This protein binds this small molecule.
Small molecule (SMILES): CC(=O)N[C@H]1[C@H](O[C@H]2[C@H](O)[C@@H](NC(C)=O)CO[C@@H]2CO)O[C@H](CO)[C@@H](O[C@@H]2O[C@H](CO[C@H]3O[C@H](CO)[C@@H](O[C@@H]4O[C@H](CO)[C@@H](O)[C@H](O)[C@@H]4O)[C@H](O)[C@@H]3O)[C@@H](O)[C@H](O[C@H]3O[C@H](CO)[C@@H](O)[C@H](O)[C@@H]3O)[C@@H]2O)[C@@H]1O

Binding-site contacts:
Ligand atom O5 contacts residue TYR160 of chain 1.D at 4.2 Å.
Ligand atom C1 contacts residue ASN143 of chain 1.D at 1.5 Å.
Ligand atom C7 contacts residue ASP315 of chain 1.D at 3.4 Å.
Ligand atom C5 contacts residue ASN143 of chain 1.D at 3.8 Å.
Ligand atom O5 contacts residue FUC1 of chain 1.AA at 3.8 Å.
Ligand atom C2 contacts residue ASN143 of chain 1.D at 2.5 Å.
Ligand atom C2 contacts residue TYR160 of chain 1.D at 4.4 Å (hydrophobic).
Ligand atom C8 contacts residue ASP315 of chain 1.D at 4.0 Å.
Ligand atom C3 contacts residue ASP315 of chain 1.D at 3.9 Å.
Ligand atom O5 contacts residue ASN143 of chain 1.D at 2.5 Å (h-bond).
Ligand atom O7 contacts residue ASP315 of chain 1.D at 2.9 Å (salt-bridge).
Ligand atom O6 contacts residue FUC1 of chain 1.AA at 3.4 Å (h-bond).
Ligand atom C1 contacts residue TYR160 of chain 1.D at 3.7 Å (hydrophobic).
Ligand atom C7 contacts residue ASN143 of chain 1.D at 3.1 Å.
Ligand atom C7 contacts residue TYR160 of chain 1.D at 4.1 Å (hydrophobic).
Ligand atom C3 contacts residue ASN143 of chain 1.D at 3.8 Å.
Ligand atom O7 contacts residue TYR160 of chain 1.D at 2.9 Å.
Ligand atom C2 contacts residue ASP315 of chain 1.D at 4.5 Å.
Ligand atom C4 contacts residue ASN143 of chain 1.D at 4.3 Å.
Ligand atom C8 contacts residue TYR160 of chain 1.D at 3.8 Å (hydrophobic).
Ligand atom O7 contacts residue LEU162 of chain 1.D at 4.1 Å.
Ligand atom C7 contacts residue LEU162 of chain 1.D at 4.3 Å (hydrophobic).
Ligand atom O4 contacts residue TYR160 of chain 1.D at 4.5 Å.
Ligand atom C5 contacts residue FUC1 of chain 1.AA at 4.0 Å.
Ligand atom N2 contacts residue ASP315 of chain 1.D at 4.1 Å.
Ligand atom C3 contacts residue TYR160 of chain 1.D at 4.3 Å (hydrophobic).
Ligand atom C6 contacts residue FUC1 of chain 1.AA at 3.0 Å.
Ligand atom C5 contacts residue TYR160 of chain 1.D at 4.3 Å (hydrophobic).
Ligand atom N2 contacts residue ASN143 of chain 1.D at 2.8 Å (h-bond).
Ligand atom O3 contacts residue ASP315 of chain 1.D at 3.8 Å.
Ligand atom C8 contacts residue VAL129 of chain 1.D at 4.4 Å (hydrophobic).
Ligand atom C8 contacts residue ASN143 of chain 1.D at 4.2 Å.
Ligand atom C8 contacts residue LEU162 of chain 1.D at 4.0 Å (hydrophobic).
Ligand atom O7 contacts residue ASN143 of chain 1.D at 2.9 Å (h-bond).

Sequence of chain 1.D:
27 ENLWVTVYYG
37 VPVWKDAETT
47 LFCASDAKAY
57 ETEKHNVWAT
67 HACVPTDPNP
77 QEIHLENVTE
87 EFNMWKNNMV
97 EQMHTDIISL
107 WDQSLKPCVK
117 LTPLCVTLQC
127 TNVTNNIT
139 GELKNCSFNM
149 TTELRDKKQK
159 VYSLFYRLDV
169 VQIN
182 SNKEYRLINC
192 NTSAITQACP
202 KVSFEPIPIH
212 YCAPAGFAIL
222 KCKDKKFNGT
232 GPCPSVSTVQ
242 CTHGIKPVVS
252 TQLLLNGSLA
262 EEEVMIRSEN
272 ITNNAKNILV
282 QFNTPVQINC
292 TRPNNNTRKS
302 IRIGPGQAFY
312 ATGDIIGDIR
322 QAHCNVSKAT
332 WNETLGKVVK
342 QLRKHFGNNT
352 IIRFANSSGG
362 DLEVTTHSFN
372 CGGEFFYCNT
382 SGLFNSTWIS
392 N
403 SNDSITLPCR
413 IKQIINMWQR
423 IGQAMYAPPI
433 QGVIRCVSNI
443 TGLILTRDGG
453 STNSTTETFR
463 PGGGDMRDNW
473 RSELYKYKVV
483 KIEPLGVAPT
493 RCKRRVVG